Binding-site contacts:
Ligand atom C4 contacts residue ASN118 of chain 3.D at 4.3 Å.
Ligand atom C7 contacts residue VAL104 of chain 3.D at 3.9 Å (hydrophobic).
Ligand atom C3 contacts residue TYR135 of chain 3.D at 3.9 Å (hydrophobic).
Ligand atom O3 contacts residue TYR135 of chain 3.D at 4.4 Å.
Ligand atom C7 contacts residue ASN118 of chain 3.D at 3.2 Å.
Ligand atom C5 contacts residue TYR135 of chain 3.D at 4.4 Å (hydrophobic).
Ligand atom C8 contacts residue VAL104 of chain 3.D at 3.6 Å (hydrophobic).
Ligand atom C2 contacts residue ASN118 of chain 3.D at 2.5 Å.
Ligand atom C1 contacts residue TYR135 of chain 3.D at 3.8 Å (hydrophobic).
Ligand atom C8 contacts residue ASN118 of chain 3.D at 4.4 Å.
Ligand atom C8 contacts residue ASP290 of chain 3.D at 3.7 Å.
Ligand atom O7 contacts residue THR105 of chain 3.D at 4.3 Å.
Ligand atom O7 contacts residue TYR135 of chain 3.D at 4.2 Å.
Ligand atom O5 contacts residue TYR135 of chain 3.D at 4.4 Å.
Ligand atom O7 contacts residue VAL104 of chain 3.D at 3.5 Å.
Ligand atom C1 contacts residue ASN118 of chain 3.D at 1.4 Å.
Ligand atom O5 contacts residue ASN118 of chain 3.D at 2.4 Å (h-bond).
Ligand atom C3 contacts residue ASN118 of chain 3.D at 3.8 Å.
Ligand atom C8 contacts residue LEU137 of chain 3.D at 4.2 Å (hydrophobic).
Ligand atom N2 contacts residue TYR135 of chain 3.D at 3.7 Å.
Ligand atom C2 contacts residue TYR135 of chain 3.D at 4.0 Å (hydrophobic).
Ligand atom N2 contacts residue ASN118 of chain 3.D at 2.9 Å (h-bond).
Ligand atom C5 contacts residue ASN118 of chain 3.D at 3.7 Å.
Ligand atom O7 contacts residue ASN118 of chain 3.D at 3.2 Å (h-bond).

The protein below binds the small molecule below.
Small molecule (SMILES): CC(=O)N[C@H]1[C@H](O[C@H]2[C@H](O)[C@@H](NC(C)=O)CO[C@@H]2CO)O[C@H](CO)[C@@H](O[C@@H]2O[C@H](CO)[C@@H](O)[C@H](O)[C@@H]2O)[C@@H]1O

Sequence of chain 3.D:
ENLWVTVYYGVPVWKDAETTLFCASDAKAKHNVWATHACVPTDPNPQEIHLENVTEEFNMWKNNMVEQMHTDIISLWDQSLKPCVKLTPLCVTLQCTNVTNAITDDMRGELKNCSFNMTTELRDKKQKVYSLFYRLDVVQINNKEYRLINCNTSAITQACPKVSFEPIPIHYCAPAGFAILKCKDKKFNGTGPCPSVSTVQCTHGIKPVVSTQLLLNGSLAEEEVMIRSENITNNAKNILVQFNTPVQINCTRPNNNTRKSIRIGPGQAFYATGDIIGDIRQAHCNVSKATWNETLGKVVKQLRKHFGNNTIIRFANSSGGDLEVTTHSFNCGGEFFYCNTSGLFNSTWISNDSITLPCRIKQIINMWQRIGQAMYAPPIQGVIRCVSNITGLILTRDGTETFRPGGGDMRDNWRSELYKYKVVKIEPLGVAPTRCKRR